A small-molecule ligand and the protein it binds are described below.
Small molecule (SMILES): OC[C@H]1O[C@](CO)(O[C@H]2O[C@H](CO)[C@@H](O)[C@H](O)[C@H]2O)[C@@H](O)[C@@H]1O

Binding-site contacts:
Ligand atom C3 contacts residue LEU207 of chain 1.J at 4.0 Å (hydrophobic).
Ligand atom O5 contacts residue PHE208 of chain 1.J at 4.5 Å.
Ligand atom C1 contacts residue PHE208 of chain 1.J at 4.2 Å (hydrophobic).
Ligand atom C2 contacts residue PHE208 of chain 1.J at 2.6 Å (hydrophobic).
Ligand atom C1 contacts residue PHE208 of chain 1.J at 1.3 Å (hydrophobic).
Ligand atom C3 contacts residue PHE208 of chain 1.J at 3.2 Å (hydrophobic).
Ligand atom C1 contacts residue LEU207 of chain 1.J at 4.1 Å (hydrophobic).
Ligand atom O1 contacts residue PHE208 of chain 1.J at 0.8 Å.
Ligand atom O3 contacts residue LEU207 of chain 1.J at 2.6 Å.
Ligand atom O1 contacts residue LEU207 of chain 1.J at 3.5 Å.
Ligand atom O2 contacts residue PHE208 of chain 1.J at 3.0 Å.
Ligand atom O3 contacts residue PHE208 of chain 1.J at 2.7 Å.
Ligand atom C4 contacts residue PHE208 of chain 1.J at 4.1 Å (hydrophobic).
Ligand atom O5 contacts residue PHE208 of chain 1.J at 3.8 Å.

Sequence of chain 1.J:
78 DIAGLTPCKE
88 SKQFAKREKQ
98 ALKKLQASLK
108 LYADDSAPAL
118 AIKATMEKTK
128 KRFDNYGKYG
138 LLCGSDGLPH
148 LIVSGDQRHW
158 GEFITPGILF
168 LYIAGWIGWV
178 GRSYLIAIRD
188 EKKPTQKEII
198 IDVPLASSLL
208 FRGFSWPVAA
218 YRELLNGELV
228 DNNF